Binding-site contacts:
Ligand atom O5 contacts residue ASN231 of chain 1.B at 2.3 Å (h-bond).
Ligand atom C8 contacts residue ILE230 of chain 1.B at 4.2 Å (hydrophobic).
Ligand atom O7 contacts residue ASN231 of chain 1.B at 4.3 Å.
Ligand atom C4 contacts residue ASN231 of chain 1.B at 4.2 Å.
Ligand atom C5 contacts residue ASN231 of chain 1.B at 3.6 Å.
Ligand atom C8 contacts residue ASN231 of chain 1.B at 3.7 Å.
Ligand atom C2 contacts residue ASN231 of chain 1.B at 2.5 Å.
Ligand atom C3 contacts residue ASN231 of chain 1.B at 3.8 Å.
Ligand atom C7 contacts residue ASN231 of chain 1.B at 3.7 Å.
Ligand atom C1 contacts residue ASN231 of chain 1.B at 1.4 Å.
Ligand atom N2 contacts residue ASN231 of chain 1.B at 2.9 Å (h-bond).

Sequence of chain 1.B:
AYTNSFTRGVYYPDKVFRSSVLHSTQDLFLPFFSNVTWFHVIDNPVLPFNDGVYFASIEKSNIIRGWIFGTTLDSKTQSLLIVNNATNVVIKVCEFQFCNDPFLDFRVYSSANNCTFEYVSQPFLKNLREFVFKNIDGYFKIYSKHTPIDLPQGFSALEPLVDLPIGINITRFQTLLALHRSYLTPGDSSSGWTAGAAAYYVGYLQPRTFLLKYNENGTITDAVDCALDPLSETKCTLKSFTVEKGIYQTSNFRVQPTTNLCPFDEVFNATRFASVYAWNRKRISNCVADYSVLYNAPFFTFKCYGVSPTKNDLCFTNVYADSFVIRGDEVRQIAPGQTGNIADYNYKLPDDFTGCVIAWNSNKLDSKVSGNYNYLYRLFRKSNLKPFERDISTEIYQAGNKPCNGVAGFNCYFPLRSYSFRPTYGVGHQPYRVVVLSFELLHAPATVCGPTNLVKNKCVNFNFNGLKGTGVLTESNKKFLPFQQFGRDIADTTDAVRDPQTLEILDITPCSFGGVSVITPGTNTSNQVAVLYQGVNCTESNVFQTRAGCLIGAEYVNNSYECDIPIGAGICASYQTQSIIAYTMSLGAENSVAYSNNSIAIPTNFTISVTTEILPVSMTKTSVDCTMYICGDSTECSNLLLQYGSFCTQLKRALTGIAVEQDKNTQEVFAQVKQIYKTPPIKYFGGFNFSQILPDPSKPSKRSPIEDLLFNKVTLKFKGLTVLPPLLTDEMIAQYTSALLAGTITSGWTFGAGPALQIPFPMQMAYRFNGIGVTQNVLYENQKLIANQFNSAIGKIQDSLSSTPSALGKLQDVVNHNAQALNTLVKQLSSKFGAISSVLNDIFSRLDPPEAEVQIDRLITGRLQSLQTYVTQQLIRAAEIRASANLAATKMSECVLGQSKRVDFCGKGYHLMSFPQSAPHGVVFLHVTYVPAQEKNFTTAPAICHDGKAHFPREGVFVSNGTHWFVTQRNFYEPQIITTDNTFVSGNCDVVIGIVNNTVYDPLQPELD

A small-molecule ligand and the protein it binds are described below.
Small molecule (SMILES): CC(=O)N[C@@H]1[C@@H](O)[C@H](O)[C@@H](CO)O[C@H]1O